Sequence of chain 1.D:
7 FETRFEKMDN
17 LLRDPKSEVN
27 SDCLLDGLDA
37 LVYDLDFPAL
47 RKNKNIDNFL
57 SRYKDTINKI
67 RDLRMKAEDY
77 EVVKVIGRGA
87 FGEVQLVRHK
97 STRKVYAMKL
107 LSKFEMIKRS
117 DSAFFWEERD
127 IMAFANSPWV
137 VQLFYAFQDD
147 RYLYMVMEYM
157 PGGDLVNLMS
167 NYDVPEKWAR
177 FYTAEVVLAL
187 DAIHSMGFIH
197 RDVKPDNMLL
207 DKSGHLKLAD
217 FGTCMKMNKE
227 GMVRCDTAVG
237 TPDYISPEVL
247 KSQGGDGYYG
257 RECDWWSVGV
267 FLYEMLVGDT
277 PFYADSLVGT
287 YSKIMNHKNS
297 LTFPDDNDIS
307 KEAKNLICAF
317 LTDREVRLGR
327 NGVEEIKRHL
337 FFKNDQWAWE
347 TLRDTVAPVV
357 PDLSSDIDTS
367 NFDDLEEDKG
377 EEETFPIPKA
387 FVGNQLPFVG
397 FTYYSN

Binding-site contacts:
Ligand atom N26 contacts residue MET153 of chain 1.D at 3.7 Å.
Ligand atom C30 contacts residue LEU205 of chain 1.D at 3.7 Å (hydrophobic).
Ligand atom N5 contacts residue ASP117 of chain 1.D at 2.9 Å (salt-bridge).
Ligand atom N31 contacts residue GLU154 of chain 1.D at 3.3 Å (salt-bridge).
Ligand atom C3 contacts residue GLY218 of chain 1.D at 3.8 Å.
Ligand atom O32 contacts residue TYR155 of chain 1.D at 3.4 Å.
Ligand atom N33 contacts residue ILE82 of chain 1.D at 3.5 Å.
Ligand atom N34 contacts residue VAL137 of chain 1.D at 3.5 Å.
Ligand atom C9 contacts residue GLU89 of chain 1.D at 3.8 Å.
Ligand atom C30 contacts residue GLU154 of chain 1.D at 3.6 Å.
Ligand atom N25 contacts residue LEU205 of chain 1.D at 3.6 Å.
Ligand atom C2 contacts residue PHE120 of chain 1.D at 3.6 Å (hydrophobic).
Ligand atom C29 contacts residue LEU205 of chain 1.D at 3.5 Å (hydrophobic).
Ligand atom O16 contacts residue ALA86 of chain 1.D at 3.4 Å (h-bond).
Ligand atom C30 contacts residue ALA103 of chain 1.D at 3.5 Å (hydrophobic).
Ligand atom N31 contacts residue TYR155 of chain 1.D at 3.5 Å.
Ligand atom O16 contacts residue LEU107 of chain 1.D at 3.8 Å.
Ligand atom C14 contacts residue ASP216 of chain 1.D at 3.8 Å.
Ligand atom C11 contacts residue GLY85 of chain 1.D at 3.7 Å.
Ligand atom N18 contacts residue PHE120 of chain 1.D at 3.6 Å.
Ligand atom C35 contacts residue ASP117 of chain 1.D at 3.6 Å.
Ligand atom O16 contacts residue PHE87 of chain 1.D at 2.9 Å (h-bond).
Ligand atom C6 contacts residue PHE87 of chain 1.D at 3.7 Å (hydrophobic).
Ligand atom N33 contacts residue PHE368 of chain 1.D at 3.6 Å.
Ligand atom C9 contacts residue GLY85 of chain 1.D at 3.6 Å.
Ligand atom C6 contacts residue ASP117 of chain 1.D at 3.2 Å.
Ligand atom O32 contacts residue ILE82 of chain 1.D at 3.6 Å.
Ligand atom C3 contacts residue PHE120 of chain 1.D at 3.7 Å (hydrophobic).
Ligand atom C10 contacts residue GLY85 of chain 1.D at 3.7 Å.
Ligand atom C9 contacts residue GLY88 of chain 1.D at 3.7 Å.
Ligand atom C21 contacts residue VAL90 of chain 1.D at 3.6 Å (hydrophobic).
Ligand atom C20 contacts residue VAL90 of chain 1.D at 3.5 Å (hydrophobic).
Ligand atom N31 contacts residue ALA103 of chain 1.D at 3.5 Å.
Ligand atom N34 contacts residue GLU154 of chain 1.D at 3.1 Å (salt-bridge).
Ligand atom C10 contacts residue GLY88 of chain 1.D at 3.8 Å.
Ligand atom N31 contacts residue MET156 of chain 1.D at 3.0 Å (h-bond).
Ligand atom O32 contacts residue PHE368 of chain 1.D at 3.6 Å.
Ligand atom O32 contacts residue MET156 of chain 1.D at 3.4 Å (h-bond).
Ligand atom S19 contacts residue PHE87 of chain 1.D at 3.7 Å.
Ligand atom C8 contacts residue VAL90 of chain 1.D at 3.5 Å (hydrophobic).

A small-molecule ligand and the protein it binds are described below.
Small molecule (SMILES): Cc1c(C(=O)NCc2cccc(C(=O)Nc3nc4c(s3)CN(C)CC4)c2)nnn1-c1nonc1N